Sequence of chain 2.A:
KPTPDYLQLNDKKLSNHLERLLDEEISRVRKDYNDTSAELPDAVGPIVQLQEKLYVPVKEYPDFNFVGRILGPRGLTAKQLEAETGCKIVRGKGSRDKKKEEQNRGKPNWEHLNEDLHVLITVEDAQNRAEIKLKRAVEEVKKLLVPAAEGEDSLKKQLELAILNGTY

Binding-site contacts:
Ligand atom N1 contacts residue VAL118 of chain 2.A at 2.6 Å (h-bond).
Ligand atom C4 contacts residue ARG96 of chain 2.A at 3.5 Å.
Ligand atom C4 contacts residue ARG125 of chain 2.A at 3.0 Å.
Ligand atom O2 contacts residue LYS185 of chain 2.A at 3.5 Å (salt-bridge).
Ligand atom O4' contacts residue ARG119 of chain 2.A at 3.4 Å (salt-bridge).
Ligand atom C2 contacts residue ARG119 of chain 2.A at 3.3 Å.
Ligand atom C4 contacts residue LEU98 of chain 2.A at 3.3 Å (hydrophobic).
Ligand atom C2 contacts residue MSE117 of chain 2.A at 3.4 Å.
Ligand atom O2' contacts residue ARG125 of chain 2.A at 3.5 Å (salt-bridge).
Ligand atom C2 contacts residue VAL118 of chain 2.A at 3.4 Å (hydrophobic).
Ligand atom O2' contacts residue LYS106 of chain 2.A at 3.1 Å (salt-bridge).
Ligand atom O4 contacts residue ARG96 of chain 2.A at 3.5 Å (salt-bridge).
Ligand atom OP1 contacts residue LEU189 of chain 2.A at 3.2 Å.
Ligand atom C8 contacts residue THR198 of chain 2.A at 3.3 Å.
Ligand atom N9 contacts residue ARG125 of chain 2.A at 3.3 Å (salt-bridge).
Ligand atom O4' contacts residue LEU189 of chain 2.A at 3.2 Å.
Ligand atom N1 contacts residue ARG125 of chain 2.A at 3.5 Å.
Ligand atom N3 contacts residue ARG125 of chain 2.A at 3.5 Å (salt-bridge).
Ligand atom C8 contacts residue ALA193 of chain 2.A at 3.5 Å (hydrophobic).
Ligand atom OP1 contacts residue ARG101 of chain 2.A at 2.6 Å (salt-bridge).
Ligand atom OP1 contacts residue LYS106 of chain 2.A at 3.4 Å (salt-bridge).
Ligand atom N6 contacts residue ASN92 of chain 2.A at 3.2 Å (h-bond).
Ligand atom C5 contacts residue ARG125 of chain 2.A at 3.1 Å.
Ligand atom N7 contacts residue ARG125 of chain 2.A at 3.5 Å.
Ligand atom O2' contacts residue GLY99 of chain 2.A at 3.0 Å (h-bond).
Ligand atom O2 contacts residue GLY99 of chain 2.A at 3.1 Å.
Ligand atom O2 contacts residue ARG119 of chain 2.A at 2.2 Å (salt-bridge).
Ligand atom O2' contacts residue LYS115 of chain 2.A at 3.1 Å (salt-bridge).
Ligand atom C2 contacts residue SER123 of chain 2.A at 3.3 Å.
Ligand atom N3 contacts residue GLN188 of chain 2.A at 3.1 Å (h-bond).
Ligand atom O3' contacts residue LYS106 of chain 2.A at 2.8 Å (salt-bridge).
Ligand atom N1 contacts residue MSE117 of chain 2.A at 3.4 Å.
Ligand atom N6 contacts residue ARG125 of chain 2.A at 3.3 Å.
Ligand atom C6 contacts residue VAL118 of chain 2.A at 3.5 Å (hydrophobic).
Ligand atom C6 contacts residue ARG125 of chain 2.A at 3.3 Å.
Ligand atom O2 contacts residue PRO100 of chain 2.A at 3.3 Å.
Ligand atom N6 contacts residue VAL118 of chain 2.A at 2.6 Å (h-bond).
Ligand atom N9 contacts residue LEU98 of chain 2.A at 3.4 Å.
Ligand atom O3' contacts residue LYS115 of chain 2.A at 3.4 Å (salt-bridge).
Ligand atom C8 contacts residue ARG125 of chain 2.A at 3.5 Å.

The small molecule below binds the protein below.
Small molecule (SMILES): Nc1ccn([C@@H]2O[C@H](CO[P](=O)(O)O[C@H]3[C@@H](O)[C@H](n4cnc5c(N)ncnc54)O[C@@H]3CO[P](=O)(O)O[C@H]3[C@@H](O)[C@H](n4cnc5c(N)ncnc54)O[C@@H]3CO[P](=O)(O)O[C@H]3[C@@H](O)[C@H](n4ccc(=O)[nH]c4=O)O[C@@H]3CO[P](=O)(O)O[C@H]3[C@@H](O)[C@H](n4ccc(N)nc4=O)O[C@@H]3CO[P](=O)(O)O[C@H]3[C@@H](O)[C@H](n4cnc5c(N)ncnc54)O[C@@H]3COP(=O)=O)[C@@H](O[P](=O)(O)OC[C@H]3O[C@@H](n4cnc5c(N)ncnc54)[C@H](O)[C@@H]3O[P](=O)(O)OC[C@H]3O[C@@H](n4cnc5c(N)ncnc54)[C@H](O)[C@@H]3O)[C@H]2O)c(=O)n1